Sequence of chain 1.G:
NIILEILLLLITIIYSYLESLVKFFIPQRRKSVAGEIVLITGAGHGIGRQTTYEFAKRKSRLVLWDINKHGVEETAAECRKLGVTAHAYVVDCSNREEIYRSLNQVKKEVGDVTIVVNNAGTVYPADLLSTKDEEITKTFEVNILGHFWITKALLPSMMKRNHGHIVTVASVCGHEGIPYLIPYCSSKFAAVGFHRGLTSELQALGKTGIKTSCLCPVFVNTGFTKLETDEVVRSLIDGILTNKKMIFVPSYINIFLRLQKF

Binding-site contacts:
Ligand atom O9 contacts residue LEU268 of chain 1.G at 3.4 Å.
Ligand atom C15 contacts residue VAL174 of chain 1.G at 3.9 Å (hydrophobic).
Ligand atom N21 contacts residue ILE180 of chain 1.G at 4.0 Å.
Ligand atom O29 contacts residue TYR186 of chain 1.G at 3.5 Å (h-bond).
Ligand atom O29 contacts residue PHE226 of chain 1.G at 3.5 Å.
Ligand atom C23 contacts residue VAL174 of chain 1.G at 3.5 Å (hydrophobic).
Ligand atom C31 contacts residue GLU178 of chain 1.G at 3.6 Å.
Ligand atom C14 contacts residue ILE180 of chain 1.G at 3.6 Å (hydrophobic).
Ligand atom C7 contacts residue PHE267 of chain 1.G at 4.0 Å (hydrophobic).
Ligand atom C6 contacts residue PHE267 of chain 1.G at 3.7 Å (hydrophobic).
Ligand atom C31 contacts residue VAL174 of chain 1.G at 4.0 Å (hydrophobic).
Ligand atom C23 contacts residue CYS175 of chain 1.G at 4.0 Å (hydrophobic).
Ligand atom C27 contacts residue PHE221 of chain 1.G at 3.9 Å (hydrophobic).
Ligand atom C22 contacts residue PHE221 of chain 1.G at 3.9 Å (hydrophobic).
Ligand atom O10 contacts residue ILE264 of chain 1.G at 3.0 Å.
Ligand atom C28 contacts residue SER173 of chain 1.G at 3.8 Å.
Ligand atom O29 contacts residue NAD1 of chain 1.KA at 3.8 Å.
Ligand atom C13 contacts residue VAL174 of chain 1.G at 3.7 Å (hydrophobic).
Ligand atom C13 contacts residue ILE180 of chain 1.G at 4.0 Å (hydrophobic).
Ligand atom O30 contacts residue NAD1 of chain 1.KA at 3.2 Å.
Ligand atom C3 contacts residue GLN271 of chain 1.G at 3.6 Å.
Ligand atom C24 contacts residue VAL174 of chain 1.G at 3.9 Å (hydrophobic).
Ligand atom C14 contacts residue VAL174 of chain 1.G at 3.6 Å (hydrophobic).
Ligand atom C17 contacts residue VAL220 of chain 1.G at 3.8 Å (hydrophobic).
Ligand atom C25 contacts residue NAD1 of chain 1.KA at 4.0 Å.
Ligand atom O30 contacts residue TYR186 of chain 1.G at 2.7 Å (h-bond).
Ligand atom C28 contacts residue TYR186 of chain 1.G at 3.5 Å (hydrophobic).
Ligand atom C23 contacts residue VAL220 of chain 1.G at 4.0 Å (hydrophobic).
Ligand atom O19 contacts residue PHE221 of chain 1.G at 2.9 Å (h-bond).
Ligand atom C28 contacts residue NAD1 of chain 1.KA at 3.5 Å.
Ligand atom C26 contacts residue PHE221 of chain 1.G at 3.9 Å (hydrophobic).
Ligand atom O19 contacts residue VAL220 of chain 1.G at 3.3 Å.
Ligand atom C24 contacts residue SER173 of chain 1.G at 3.5 Å.
Ligand atom O30 contacts residue SER173 of chain 1.G at 2.6 Å (h-bond).
Ligand atom O10 contacts residue VAL220 of chain 1.G at 3.8 Å.
Ligand atom C31 contacts residue ILE180 of chain 1.G at 3.9 Å (hydrophobic).
Ligand atom C24 contacts residue PHE221 of chain 1.G at 3.9 Å (hydrophobic).
Ligand atom C4 contacts residue GLN271 of chain 1.G at 3.9 Å.
Ligand atom C23 contacts residue PHE221 of chain 1.G at 3.5 Å (hydrophobic).
Ligand atom C24 contacts residue CYS175 of chain 1.G at 3.8 Å (hydrophobic).

The small molecule below binds the protein below.
Small molecule (SMILES): Cc1ccc(S(=O)(=O)c2cc(C)cc(S(=O)(=O)Nc3ccc(C(=O)O)cc3)c2C)cc1